Sequence of chain 2.A:
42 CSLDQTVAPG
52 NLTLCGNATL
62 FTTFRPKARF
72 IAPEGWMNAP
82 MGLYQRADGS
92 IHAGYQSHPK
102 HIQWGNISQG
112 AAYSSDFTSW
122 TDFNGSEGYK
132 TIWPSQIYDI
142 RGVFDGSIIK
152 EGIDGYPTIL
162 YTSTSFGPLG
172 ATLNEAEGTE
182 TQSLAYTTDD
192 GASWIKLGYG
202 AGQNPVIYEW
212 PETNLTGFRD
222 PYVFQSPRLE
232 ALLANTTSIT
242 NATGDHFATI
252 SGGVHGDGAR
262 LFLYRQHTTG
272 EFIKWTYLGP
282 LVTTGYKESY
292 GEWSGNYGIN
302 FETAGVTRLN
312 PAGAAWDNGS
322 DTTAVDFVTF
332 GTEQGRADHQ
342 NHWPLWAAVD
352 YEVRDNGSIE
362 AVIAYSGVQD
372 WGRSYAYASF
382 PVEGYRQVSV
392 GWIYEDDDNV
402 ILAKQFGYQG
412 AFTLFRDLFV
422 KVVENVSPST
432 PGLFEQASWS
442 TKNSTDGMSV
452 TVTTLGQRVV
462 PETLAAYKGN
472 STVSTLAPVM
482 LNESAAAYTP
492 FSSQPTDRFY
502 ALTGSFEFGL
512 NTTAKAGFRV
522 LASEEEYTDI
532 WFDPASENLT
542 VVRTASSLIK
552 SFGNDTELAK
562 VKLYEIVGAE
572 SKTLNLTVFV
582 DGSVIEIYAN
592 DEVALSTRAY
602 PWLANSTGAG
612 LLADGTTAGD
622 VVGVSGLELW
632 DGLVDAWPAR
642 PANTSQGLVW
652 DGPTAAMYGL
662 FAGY

The small molecule below binds the protein below.
Small molecule (SMILES): CC(=O)N[C@@H]1[C@@H](O)[C@H](O)[C@@H](CO)O[C@H]1O

Binding-site contacts:
Ligand atom C7 contacts residue ASN444 of chain 2.A at 3.4 Å.
Ligand atom C5 contacts residue ASN444 of chain 2.A at 3.5 Å.
Ligand atom C2 contacts residue ASN444 of chain 2.A at 2.4 Å.
Ligand atom C6 contacts residue PRO429 of chain 2.A at 4.2 Å (hydrophobic).
Ligand atom O6 contacts residue ASN444 of chain 2.A at 4.4 Å.
Ligand atom C4 contacts residue ASN444 of chain 2.A at 4.1 Å.
Ligand atom O5 contacts residue GLY448 of chain 2.A at 4.4 Å.
Ligand atom C8 contacts residue ASN444 of chain 2.A at 4.5 Å.
Ligand atom O6 contacts residue GLY448 of chain 2.A at 2.9 Å (h-bond).
Ligand atom O5 contacts residue PHE435 of chain 2.A at 4.2 Å.
Ligand atom C5 contacts residue PHE435 of chain 2.A at 4.1 Å (hydrophobic).
Ligand atom C6 contacts residue GLY448 of chain 2.A at 3.9 Å.
Ligand atom N2 contacts residue ASN444 of chain 2.A at 2.9 Å (h-bond).
Ligand atom C1 contacts residue ASN444 of chain 2.A at 1.4 Å.
Ligand atom C3 contacts residue ASN444 of chain 2.A at 3.7 Å.
Ligand atom C1 contacts residue PHE435 of chain 2.A at 4.3 Å (hydrophobic).
Ligand atom O5 contacts residue ASN444 of chain 2.A at 2.2 Å (h-bond).
Ligand atom O7 contacts residue ASN444 of chain 2.A at 3.5 Å (h-bond).